This small molecule binds to this protein.
Small molecule (SMILES): CC(=O)N[C@@H]1[C@@H](O)[C@H](O)[C@@H](CO)O[C@H]1O

Binding-site contacts:
Ligand atom C1 contacts residue THR193 of chain 1.A at 3.5 Å.
Ligand atom O5 contacts residue THR193 of chain 1.A at 3.7 Å.
Ligand atom O7 contacts residue ILE156 of chain 1.A at 4.5 Å.
Ligand atom C7 contacts residue ILE156 of chain 1.A at 3.8 Å (hydrophobic).
Ligand atom C1 contacts residue ASN191 of chain 1.A at 1.4 Å.
Ligand atom C6 contacts residue GLU194 of chain 1.A at 3.6 Å.
Ligand atom O5 contacts residue ASN191 of chain 1.A at 2.3 Å (h-bond).
Ligand atom C2 contacts residue ASN191 of chain 1.A at 2.5 Å.
Ligand atom C1 contacts residue ILE156 of chain 1.A at 4.0 Å (hydrophobic).
Ligand atom O7 contacts residue GLN189 of chain 1.A at 4.1 Å.
Ligand atom O7 contacts residue ASN191 of chain 1.A at 3.4 Å (h-bond).
Ligand atom C6 contacts residue THR193 of chain 1.A at 4.3 Å.
Ligand atom C8 contacts residue THR150 of chain 1.A at 4.4 Å.
Ligand atom O6 contacts residue THR193 of chain 1.A at 3.6 Å.
Ligand atom O7 contacts residue LYS229 of chain 1.A at 4.1 Å.
Ligand atom N2 contacts residue ILE156 of chain 1.A at 3.6 Å.
Ligand atom C8 contacts residue ILE156 of chain 1.A at 3.7 Å (hydrophobic).
Ligand atom C5 contacts residue ASN191 of chain 1.A at 3.6 Å.
Ligand atom O6 contacts residue GLU194 of chain 1.A at 2.8 Å (salt-bridge).
Ligand atom C5 contacts residue THR193 of chain 1.A at 3.8 Å.
Ligand atom C4 contacts residue ASN191 of chain 1.A at 4.2 Å.
Ligand atom C3 contacts residue ASN191 of chain 1.A at 3.8 Å.
Ligand atom C7 contacts residue ASN191 of chain 1.A at 3.4 Å.
Ligand atom N2 contacts residue ASN191 of chain 1.A at 3.0 Å (h-bond).

Sequence of chain 1.A:
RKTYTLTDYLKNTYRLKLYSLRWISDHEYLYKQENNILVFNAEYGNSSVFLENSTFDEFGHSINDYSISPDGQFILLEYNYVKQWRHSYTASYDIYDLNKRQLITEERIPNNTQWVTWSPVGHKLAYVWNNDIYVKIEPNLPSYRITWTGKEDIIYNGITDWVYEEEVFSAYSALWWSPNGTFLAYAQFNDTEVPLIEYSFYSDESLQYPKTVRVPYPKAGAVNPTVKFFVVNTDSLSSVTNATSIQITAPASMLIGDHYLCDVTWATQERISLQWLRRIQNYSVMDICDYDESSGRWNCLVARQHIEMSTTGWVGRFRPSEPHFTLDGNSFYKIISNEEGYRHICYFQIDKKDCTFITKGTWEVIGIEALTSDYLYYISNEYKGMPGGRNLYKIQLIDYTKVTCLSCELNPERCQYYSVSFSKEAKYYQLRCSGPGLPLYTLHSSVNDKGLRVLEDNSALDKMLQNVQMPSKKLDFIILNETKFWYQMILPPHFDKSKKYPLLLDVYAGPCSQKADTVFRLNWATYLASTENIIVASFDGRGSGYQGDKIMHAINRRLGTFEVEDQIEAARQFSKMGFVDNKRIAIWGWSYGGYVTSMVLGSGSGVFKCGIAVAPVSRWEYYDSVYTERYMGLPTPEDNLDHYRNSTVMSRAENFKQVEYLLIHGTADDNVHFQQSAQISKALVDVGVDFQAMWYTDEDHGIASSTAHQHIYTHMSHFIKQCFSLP